Binding-site contacts:
Ligand atom C6 contacts residue ASN188 of chain 1.B at 3.9 Å.
Ligand atom O5 contacts residue ASN145 of chain 1.B at 2.3 Å (h-bond).
Ligand atom C4 contacts residue ASN145 of chain 1.B at 4.2 Å.
Ligand atom C1 contacts residue GLN143 of chain 1.B at 3.5 Å.
Ligand atom C5 contacts residue ASN145 of chain 1.B at 3.6 Å.
Ligand atom O5 contacts residue THR205 of chain 1.B at 4.2 Å.
Ligand atom C6 contacts residue THR203 of chain 1.B at 4.5 Å.
Ligand atom O6 contacts residue ASN188 of chain 1.B at 2.8 Å (h-bond).
Ligand atom C8 contacts residue VAL131 of chain 1.B at 3.6 Å (hydrophobic).
Ligand atom O6 contacts residue VAL186 of chain 1.B at 4.4 Å.
Ligand atom C8 contacts residue GLN143 of chain 1.B at 3.6 Å.
Ligand atom C7 contacts residue ASN145 of chain 1.B at 3.1 Å.
Ligand atom O6 contacts residue THR203 of chain 1.B at 4.1 Å.
Ligand atom C3 contacts residue GLN143 of chain 1.B at 3.7 Å.
Ligand atom C2 contacts residue ASN145 of chain 1.B at 2.5 Å.
Ligand atom O5 contacts residue THR203 of chain 1.B at 3.8 Å.
Ligand atom C7 contacts residue GLN143 of chain 1.B at 3.5 Å.
Ligand atom N2 contacts residue ASN145 of chain 1.B at 2.9 Å (h-bond).
Ligand atom N2 contacts residue GLN143 of chain 1.B at 2.7 Å (h-bond).
Ligand atom C2 contacts residue GLN143 of chain 1.B at 3.4 Å.
Ligand atom C1 contacts residue THR203 of chain 1.B at 4.4 Å.
Ligand atom C8 contacts residue ASN145 of chain 1.B at 4.3 Å.
Ligand atom C3 contacts residue ASN145 of chain 1.B at 3.8 Å.
Ligand atom O7 contacts residue ASN145 of chain 1.B at 2.9 Å (h-bond).
Ligand atom C1 contacts residue THR205 of chain 1.B at 4.3 Å.
Ligand atom C1 contacts residue ASN145 of chain 1.B at 1.4 Å.
Ligand atom C5 contacts residue THR205 of chain 1.B at 4.4 Å.
Ligand atom C6 contacts residue VAL186 of chain 1.B at 4.4 Å (hydrophobic).

Sequence of chain 1.B:
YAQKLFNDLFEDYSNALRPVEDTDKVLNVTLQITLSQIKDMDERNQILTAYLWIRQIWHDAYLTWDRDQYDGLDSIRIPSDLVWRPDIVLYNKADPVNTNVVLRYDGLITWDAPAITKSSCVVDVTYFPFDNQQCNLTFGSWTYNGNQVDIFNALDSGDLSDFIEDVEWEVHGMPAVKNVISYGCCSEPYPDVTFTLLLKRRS

This protein binds this small molecule.
Small molecule (SMILES): CC(=O)N[C@@H]1[C@@H](O)[C@H](O)[C@@H](CO)O[C@H]1O